Sequence of chain 1.B:
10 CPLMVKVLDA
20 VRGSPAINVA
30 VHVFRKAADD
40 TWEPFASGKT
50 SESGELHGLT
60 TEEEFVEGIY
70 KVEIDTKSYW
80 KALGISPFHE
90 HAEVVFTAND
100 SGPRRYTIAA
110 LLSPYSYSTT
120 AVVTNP

Sequence of chain 2.B:
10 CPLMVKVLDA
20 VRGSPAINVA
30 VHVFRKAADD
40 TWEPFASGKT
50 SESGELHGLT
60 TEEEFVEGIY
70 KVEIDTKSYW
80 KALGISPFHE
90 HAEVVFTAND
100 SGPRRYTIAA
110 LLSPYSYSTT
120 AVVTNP

Binding-site contacts:
Ligand atom C6 contacts residue U1F1 of chain 2.D at 1.2 Å.
Ligand atom C16 contacts residue U1F1 of chain 2.D at 1.4 Å.
Ligand atom C2 contacts residue LEU17 of chain 2.B at 3.2 Å (hydrophobic).
Ligand atom O4 contacts residue U1F1 of chain 2.D at 0.5 Å (h-bond).
Ligand atom C9 contacts residue U1F1 of chain 2.D at 1.2 Å.
Ligand atom O3 contacts residue ALA108 of chain 2.B at 3.4 Å.
Ligand atom C13 contacts residue U1F1 of chain 2.D at 1.6 Å.
Ligand atom C16 contacts residue ALA108 of chain 2.B at 3.7 Å (hydrophobic).
Ligand atom O2 contacts residue U1F1 of chain 2.D at 0.5 Å (h-bond).
Ligand atom O1 contacts residue LEU17 of chain 2.B at 2.4 Å.
Ligand atom C1 contacts residue U1F1 of chain 2.D at 2.0 Å.
Ligand atom C15 contacts residue U1F1 of chain 2.D at 1.4 Å.
Ligand atom O1 contacts residue U1F1 of chain 2.D at 2.1 Å (h-bond).
Ligand atom C8 contacts residue U1F1 of chain 2.D at 1.6 Å.
Ligand atom C15 contacts residue SER117 of chain 1.B at 3.5 Å.
Ligand atom C1 contacts residue LEU17 of chain 2.B at 2.8 Å (hydrophobic).
Ligand atom O5 contacts residue U1F1 of chain 2.D at 0.8 Å (h-bond).
Ligand atom C7 contacts residue LYS15 of chain 2.B at 3.4 Å.
Ligand atom N1 contacts residue U1F1 of chain 2.D at 0.9 Å.
Ligand atom O4 contacts residue LYS15 of chain 1.B at 3.1 Å (salt-bridge).
Ligand atom C4 contacts residue LYS15 of chain 2.B at 3.4 Å.
Ligand atom O5 contacts residue LYS15 of chain 1.B at 3.0 Å (salt-bridge).
Ligand atom C7 contacts residue U1F1 of chain 2.D at 0.5 Å.
Ligand atom O5 contacts residue LYS15 of chain 2.B at 3.0 Å (salt-bridge).
Ligand atom O3 contacts residue LEU17 of chain 1.B at 3.0 Å.
Ligand atom C3 contacts residue U1F1 of chain 2.D at 0.9 Å.
Ligand atom C4 contacts residue U1F1 of chain 2.D at 1.0 Å.
Ligand atom O1 contacts residue ALA108 of chain 1.B at 3.3 Å.
Ligand atom C11 contacts residue U1F1 of chain 2.D at 0.5 Å.
Ligand atom C14 contacts residue U1F1 of chain 2.D at 1.1 Å.
Ligand atom C3 contacts residue LEU17 of chain 2.B at 3.1 Å (hydrophobic).
Ligand atom C5 contacts residue U1F1 of chain 2.D at 0.8 Å.
Ligand atom O1 contacts residue THR119 of chain 1.B at 3.1 Å.
Ligand atom C12 contacts residue U1F1 of chain 2.D at 0.9 Å.
Ligand atom O2 contacts residue LYS15 of chain 2.B at 2.8 Å (salt-bridge).
Ligand atom O3 contacts residue VAL121 of chain 2.B at 3.6 Å.
Ligand atom C1 contacts residue ALA108 of chain 1.B at 3.7 Å (hydrophobic).
Ligand atom O3 contacts residue U1F1 of chain 2.D at 1.2 Å.
Ligand atom C2 contacts residue U1F1 of chain 2.D at 0.9 Å.
Ligand atom C10 contacts residue U1F1 of chain 2.D at 0.9 Å.

This protein binds this small molecule.
Small molecule (SMILES): COc1cc(C(=O)c2cc(C)cc(C)c2)cc([N+](=O)O)c1O